Sequence of chain 2.E:
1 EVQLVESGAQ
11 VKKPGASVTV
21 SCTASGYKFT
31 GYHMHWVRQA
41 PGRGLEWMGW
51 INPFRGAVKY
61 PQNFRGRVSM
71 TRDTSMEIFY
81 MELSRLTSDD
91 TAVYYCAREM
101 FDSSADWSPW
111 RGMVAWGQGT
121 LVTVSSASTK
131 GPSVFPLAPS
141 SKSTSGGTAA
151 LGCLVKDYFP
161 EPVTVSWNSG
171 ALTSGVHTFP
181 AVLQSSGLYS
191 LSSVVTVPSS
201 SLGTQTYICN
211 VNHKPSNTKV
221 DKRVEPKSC

Sequence of chain 1.B:
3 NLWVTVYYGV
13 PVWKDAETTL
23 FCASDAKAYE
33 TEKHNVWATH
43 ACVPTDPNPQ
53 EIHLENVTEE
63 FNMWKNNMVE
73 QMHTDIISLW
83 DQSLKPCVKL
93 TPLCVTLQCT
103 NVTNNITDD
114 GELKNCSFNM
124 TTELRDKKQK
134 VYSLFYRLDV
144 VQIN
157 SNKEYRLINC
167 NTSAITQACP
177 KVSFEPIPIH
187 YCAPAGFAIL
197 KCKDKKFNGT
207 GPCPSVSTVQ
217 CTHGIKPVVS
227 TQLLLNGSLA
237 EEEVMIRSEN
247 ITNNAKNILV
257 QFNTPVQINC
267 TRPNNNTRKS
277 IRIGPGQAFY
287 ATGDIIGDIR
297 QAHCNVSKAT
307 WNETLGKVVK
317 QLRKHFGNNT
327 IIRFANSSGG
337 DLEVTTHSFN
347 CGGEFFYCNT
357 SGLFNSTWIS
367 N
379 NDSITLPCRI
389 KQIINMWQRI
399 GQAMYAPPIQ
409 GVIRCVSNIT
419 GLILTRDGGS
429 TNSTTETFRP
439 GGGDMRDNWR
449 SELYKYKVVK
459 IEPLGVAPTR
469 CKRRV

The protein below binds the small molecule below.
Small molecule (SMILES): CC(=O)N[C@H]1[C@H](O[C@H]2[C@H](O)[C@@H](NC(C)=O)CO[C@@H]2CO)O[C@H](CO)[C@@H](O[C@@H]2O[C@H](CO[C@H]3O[C@H](CO)[C@@H](O)[C@H](O)[C@@H]3O[C@@H]3O[C@H](CO)[C@@H](O)[C@H](O)[C@H]3NC(C)=O)[C@@H](O)[C@H](O[C@H]3O[C@H](CO)[C@@H](O)[C@H](O)[C@@H]3O[C@@H]3O[C@H](CO)[C@@H](O[C@@H]4O[C@H](CO[C@]5(C(=O)O)C[C@H](O)[C@@H](NC(C)=O)[C@H]([C@H](O)[C@H](O)CO)O5)[C@H](O)[C@H](O)[C@H]4O)[C@H](O)[C@H]3NC(C)=O)[C@@H]2O)[C@@H]1O

Binding-site contacts:
Ligand atom O5 contacts residue ASN167 of chain 2.B at 2.5 Å (h-bond).
Ligand atom C7 contacts residue ASN167 of chain 2.B at 3.5 Å.
Ligand atom C7 contacts residue ARG278 of chain 1.B at 4.2 Å.
Ligand atom O4 contacts residue ASP73 of chain 2.E at 3.2 Å (salt-bridge).
Ligand atom C5 contacts residue ASP73 of chain 2.E at 3.9 Å.
Ligand atom C1 contacts residue TYR80 of chain 2.E at 4.1 Å (hydrophobic).
Ligand atom C8 contacts residue ARG278 of chain 1.B at 3.6 Å.
Ligand atom C3 contacts residue MET76 of chain 2.E at 4.1 Å (hydrophobic).
Ligand atom O3 contacts residue ASN167 of chain 2.B at 4.5 Å.
Ligand atom C1 contacts residue MET76 of chain 2.E at 4.1 Å (hydrophobic).
Ligand atom N2 contacts residue ARG278 of chain 1.B at 3.8 Å.
Ligand atom C5 contacts residue SER75 of chain 2.E at 4.3 Å.
Ligand atom C2 contacts residue ASN167 of chain 2.B at 2.3 Å.
Ligand atom C1 contacts residue ARG162 of chain 2.B at 4.4 Å.
Ligand atom O4 contacts residue TYR80 of chain 2.E at 3.5 Å (h-bond).
Ligand atom C1 contacts residue ASP73 of chain 2.E at 3.3 Å.
Ligand atom O7 contacts residue ARG162 of chain 2.B at 3.3 Å (salt-bridge).
Ligand atom O4 contacts residue MET76 of chain 2.E at 3.7 Å.
Ligand atom N2 contacts residue ASN167 of chain 2.B at 2.5 Å (h-bond).
Ligand atom O6 contacts residue ILE164 of chain 2.B at 4.2 Å.
Ligand atom C7 contacts residue ARG162 of chain 2.B at 3.7 Å.
Ligand atom N2 contacts residue MET76 of chain 2.E at 4.5 Å.
Ligand atom N2 contacts residue ARG162 of chain 2.B at 4.0 Å.
Ligand atom C5 contacts residue ASN167 of chain 2.B at 3.7 Å.
Ligand atom O5 contacts residue ASP73 of chain 2.E at 3.6 Å (salt-bridge).
Ligand atom C4 contacts residue ASN167 of chain 2.B at 4.3 Å.
Ligand atom C2 contacts residue ARG162 of chain 2.B at 4.0 Å.
Ligand atom C1 contacts residue ASN167 of chain 2.B at 1.4 Å.
Ligand atom C3 contacts residue ASN167 of chain 2.B at 3.6 Å.
Ligand atom C8 contacts residue ARG162 of chain 2.B at 4.5 Å.
Ligand atom C8 contacts residue ASN167 of chain 2.B at 4.3 Å.
Ligand atom O7 contacts residue ASN167 of chain 2.B at 4.1 Å.

Sequence of chain 2.B:
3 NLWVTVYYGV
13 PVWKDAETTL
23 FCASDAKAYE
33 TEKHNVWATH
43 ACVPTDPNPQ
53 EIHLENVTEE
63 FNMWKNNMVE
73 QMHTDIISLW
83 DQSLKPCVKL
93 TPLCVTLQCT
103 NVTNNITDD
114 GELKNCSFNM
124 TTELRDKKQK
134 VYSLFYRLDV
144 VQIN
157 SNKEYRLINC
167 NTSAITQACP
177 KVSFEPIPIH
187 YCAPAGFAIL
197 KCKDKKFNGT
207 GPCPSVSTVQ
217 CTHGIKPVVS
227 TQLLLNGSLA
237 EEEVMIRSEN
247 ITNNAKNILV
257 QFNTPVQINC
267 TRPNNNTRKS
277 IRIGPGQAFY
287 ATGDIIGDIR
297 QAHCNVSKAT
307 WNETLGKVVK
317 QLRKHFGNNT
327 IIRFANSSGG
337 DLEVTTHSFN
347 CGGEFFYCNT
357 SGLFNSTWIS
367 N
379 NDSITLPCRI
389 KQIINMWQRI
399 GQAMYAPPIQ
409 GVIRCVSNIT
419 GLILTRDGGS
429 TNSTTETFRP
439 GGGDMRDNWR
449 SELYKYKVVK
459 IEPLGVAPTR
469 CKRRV